This small molecule binds to this protein.
Small molecule (SMILES): Nc1ccn([C@H]2C[C@H](O[P](=O)(O)OC[C@H]3O[C@@H](n4cnc5c(=O)nc(N)[nH]c54)C[C@@H]3O)[C@@H](CO[P](=O)(O)O[C@H]3C[C@H](n4ccc(N)nc4=O)O[C@@H]3CO[P](=O)(O)O[C@H]3C[C@H](n4cnc5c(=O)nc(N)[nH]c54)O[C@@H]3COP(=O)(O)O)O2)c(=O)n1

Binding-site contacts:
Ligand atom C4 contacts residue TRP33 of chain 1.A at 3.4 Å (hydrophobic).
Ligand atom N1 contacts residue TRP33 of chain 1.A at 3.5 Å (h-bond).
Ligand atom OP2 contacts residue ARG34 of chain 1.A at 2.7 Å (salt-bridge).
Ligand atom C6 contacts residue TRP33 of chain 1.A at 3.7 Å (hydrophobic).
Ligand atom N2 contacts residue TRP33 of chain 1.A at 3.7 Å.
Ligand atom OP1 contacts residue TYR38 of chain 1.A at 2.6 Å (h-bond).
Ligand atom P contacts residue TYR38 of chain 1.A at 3.5 Å.
Ligand atom OP1 contacts residue ARG34 of chain 1.A at 3.7 Å.
Ligand atom P contacts residue ARG34 of chain 1.A at 3.6 Å.
Ligand atom P contacts residue ARG67 of chain 1.A at 3.7 Å.
Ligand atom C5' contacts residue GLY65 of chain 1.A at 3.7 Å.
Ligand atom C4 contacts residue ARG34 of chain 1.A at 3.8 Å.
Ligand atom O3' contacts residue GLY63 of chain 1.A at 3.5 Å.
Ligand atom C5' contacts residue GLY63 of chain 1.A at 3.6 Å.
Ligand atom OP1 contacts residue ILE64 of chain 1.A at 3.6 Å.
Ligand atom OP1 contacts residue LYS71 of chain 1.A at 3.6 Å.
Ligand atom OP1 contacts residue ARG67 of chain 1.A at 3.5 Å (salt-bridge).
Ligand atom OP1 contacts residue LYS66 of chain 1.A at 3.7 Å.
Ligand atom C4' contacts residue GLY63 of chain 1.A at 3.5 Å.
Ligand atom O4' contacts residue TYR38 of chain 1.A at 3.6 Å.
Ligand atom O5' contacts residue TYR38 of chain 1.A at 3.2 Å (h-bond).
Ligand atom OP1 contacts residue GLY65 of chain 1.A at 2.9 Å (h-bond).
Ligand atom OP1 contacts residue MET68 of chain 1.A at 3.0 Å (h-bond).
Ligand atom C8 contacts residue ARG34 of chain 1.A at 3.7 Å.
Ligand atom OP3 contacts residue LYS71 of chain 1.A at 2.8 Å (salt-bridge).
Ligand atom N9 contacts residue ARG34 of chain 1.A at 3.6 Å.
Ligand atom C4' contacts residue MET68 of chain 1.A at 3.6 Å (hydrophobic).
Ligand atom O4' contacts residue ARG34 of chain 1.A at 3.5 Å.
Ligand atom N3 contacts residue GLY37 of chain 1.A at 3.3 Å.
Ligand atom OP1 contacts residue PRO62 of chain 1.A at 3.7 Å.
Ligand atom O6 contacts residue TRP33 of chain 1.A at 3.6 Å.
Ligand atom OP1 contacts residue NA1 of chain 1.H at 2.8 Å (h-bond).
Ligand atom OP1 contacts residue GLY63 of chain 1.A at 2.8 Å (h-bond).
Ligand atom P contacts residue LYS71 of chain 1.A at 3.6 Å.
Ligand atom OP1 contacts residue TYR26 of chain 1.A at 2.7 Å (h-bond).
Ligand atom OP2 contacts residue ARG67 of chain 1.A at 3.4 Å.
Ligand atom C2 contacts residue TRP33 of chain 1.A at 3.2 Å (hydrophobic).
Ligand atom N3 contacts residue TRP33 of chain 1.A at 3.2 Å (h-bond).
Ligand atom O5' contacts residue LYS71 of chain 1.A at 3.4 Å.
Ligand atom O3' contacts residue MET68 of chain 1.A at 3.3 Å.

Sequence of chain 1.A:
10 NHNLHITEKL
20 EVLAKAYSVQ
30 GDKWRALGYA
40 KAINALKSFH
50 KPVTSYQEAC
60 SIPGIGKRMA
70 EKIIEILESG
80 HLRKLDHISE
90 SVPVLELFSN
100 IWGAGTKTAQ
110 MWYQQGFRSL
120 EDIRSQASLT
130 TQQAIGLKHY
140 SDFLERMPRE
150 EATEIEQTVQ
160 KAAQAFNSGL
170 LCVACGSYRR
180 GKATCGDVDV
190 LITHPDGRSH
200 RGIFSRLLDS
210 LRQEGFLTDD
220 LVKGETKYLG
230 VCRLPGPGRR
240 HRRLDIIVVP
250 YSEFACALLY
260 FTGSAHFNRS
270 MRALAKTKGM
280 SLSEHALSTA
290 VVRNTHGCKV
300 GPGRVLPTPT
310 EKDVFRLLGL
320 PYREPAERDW